Sequence of chain 3.A:
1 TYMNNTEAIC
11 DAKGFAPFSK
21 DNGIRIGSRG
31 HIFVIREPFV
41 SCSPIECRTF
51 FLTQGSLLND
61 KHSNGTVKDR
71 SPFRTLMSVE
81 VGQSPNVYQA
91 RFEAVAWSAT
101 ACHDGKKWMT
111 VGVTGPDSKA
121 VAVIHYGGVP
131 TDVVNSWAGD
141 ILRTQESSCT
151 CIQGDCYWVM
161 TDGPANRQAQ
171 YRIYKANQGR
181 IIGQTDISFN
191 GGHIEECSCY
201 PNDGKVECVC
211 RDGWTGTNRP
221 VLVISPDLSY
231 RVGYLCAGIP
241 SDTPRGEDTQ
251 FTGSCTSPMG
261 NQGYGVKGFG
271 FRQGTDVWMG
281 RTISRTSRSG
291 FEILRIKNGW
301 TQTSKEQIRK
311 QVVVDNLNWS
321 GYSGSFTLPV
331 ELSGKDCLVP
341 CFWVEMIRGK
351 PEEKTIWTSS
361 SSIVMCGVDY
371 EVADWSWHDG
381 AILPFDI

The protein below binds the small molecule below.
Small molecule (SMILES): [H]/N=C(\N)N[C@H]1C=C(C(=O)O)O[C@@H]([C@H](O)[C@H](O)CO)[C@@H]1NC(C)=O

Binding-site contacts:
Ligand atom NH1 contacts residue GLU37 of chain 3.A at 3.7 Å.
Ligand atom O10 contacts residue ASP69 of chain 3.A at 3.3 Å.
Ligand atom O1B contacts residue TYR322 of chain 3.A at 3.4 Å (h-bond).
Ligand atom C11 contacts residue ILE141 of chain 3.A at 3.6 Å (hydrophobic).
Ligand atom C3 contacts residue TYR322 of chain 3.A at 3.6 Å (hydrophobic).
Ligand atom C1 contacts residue TYR322 of chain 3.A at 3.2 Å (hydrophobic).
Ligand atom O9 contacts residue GLU195 of chain 3.A at 2.7 Å (salt-bridge).
Ligand atom O1A contacts residue TYR322 of chain 3.A at 3.6 Å.
Ligand atom C3 contacts residue ASP69 of chain 3.A at 3.0 Å.
Ligand atom NH2 contacts residue TRP97 of chain 3.A at 2.9 Å (h-bond).
Ligand atom CZ contacts residue GLU37 of chain 3.A at 3.5 Å.
Ligand atom O6 contacts residue TYR322 of chain 3.A at 3.7 Å.
Ligand atom C10 contacts residue ARG70 of chain 3.A at 3.5 Å.
Ligand atom O1B contacts residue ARG288 of chain 3.A at 3.1 Å (salt-bridge).
Ligand atom C8 contacts residue GLU195 of chain 3.A at 3.5 Å.
Ligand atom O8 contacts residue GLU195 of chain 3.A at 2.8 Å (salt-bridge).
Ligand atom NH2 contacts residue ASP69 of chain 3.A at 2.9 Å (salt-bridge).
Ligand atom O1A contacts residue ARG211 of chain 3.A at 3.8 Å.
Ligand atom NE contacts residue ASP69 of chain 3.A at 2.6 Å (salt-bridge).
Ligand atom C4 contacts residue ASP69 of chain 3.A at 3.1 Å.
Ligand atom C9 contacts residue GLU195 of chain 3.A at 3.1 Å.
Ligand atom C3 contacts residue GLU37 of chain 3.A at 3.5 Å.
Ligand atom NH1 contacts residue GLU146 of chain 3.A at 2.7 Å (salt-bridge).
Ligand atom CZ contacts residue TRP97 of chain 3.A at 3.4 Å (hydrophobic).
Ligand atom O10 contacts residue ARG70 of chain 3.A at 2.5 Å (salt-bridge).
Ligand atom C5 contacts residue ASP69 of chain 3.A at 3.5 Å.
Ligand atom O1A contacts residue TYR264 of chain 3.A at 2.8 Å (h-bond).
Ligand atom C1 contacts residue ARG288 of chain 3.A at 3.7 Å.
Ligand atom O1B contacts residue ARG36 of chain 3.A at 3.2 Å (salt-bridge).
Ligand atom C2 contacts residue TYR322 of chain 3.A at 3.2 Å (hydrophobic).
Ligand atom O1A contacts residue ARG288 of chain 3.A at 3.2 Å (salt-bridge).
Ligand atom NH2 contacts residue ARG74 of chain 3.A at 2.9 Å (salt-bridge).
Ligand atom NE contacts residue GLU37 of chain 3.A at 3.4 Å (salt-bridge).
Ligand atom C2 contacts residue ASP69 of chain 3.A at 3.7 Å.
Ligand atom NH1 contacts residue TRP97 of chain 3.A at 3.1 Å (h-bond).
Ligand atom O9 contacts residue ARG143 of chain 3.A at 2.9 Å (salt-bridge).
Ligand atom NH2 contacts residue GLU37 of chain 3.A at 3.6 Å.
Ligand atom O8 contacts residue ARG211 of chain 3.A at 3.7 Å.
Ligand atom C9 contacts residue ALA165 of chain 3.A at 3.6 Å (hydrophobic).
Ligand atom C11 contacts residue TRP97 of chain 3.A at 3.7 Å (hydrophobic).